Sequence of chain 41.A:
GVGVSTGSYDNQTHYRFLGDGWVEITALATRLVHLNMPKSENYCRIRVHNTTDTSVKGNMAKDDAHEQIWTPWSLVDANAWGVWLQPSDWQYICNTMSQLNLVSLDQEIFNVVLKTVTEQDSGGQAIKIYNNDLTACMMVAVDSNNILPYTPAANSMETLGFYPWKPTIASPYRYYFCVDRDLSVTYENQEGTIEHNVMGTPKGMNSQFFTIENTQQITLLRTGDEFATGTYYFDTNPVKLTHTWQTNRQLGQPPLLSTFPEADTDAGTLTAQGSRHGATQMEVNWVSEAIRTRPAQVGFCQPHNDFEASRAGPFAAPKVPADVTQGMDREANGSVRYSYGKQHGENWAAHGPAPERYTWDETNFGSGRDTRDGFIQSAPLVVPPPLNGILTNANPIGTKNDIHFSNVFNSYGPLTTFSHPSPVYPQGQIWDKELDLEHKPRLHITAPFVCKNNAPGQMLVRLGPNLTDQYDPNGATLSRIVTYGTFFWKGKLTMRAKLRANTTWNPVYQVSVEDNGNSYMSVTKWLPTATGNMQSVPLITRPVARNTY

Binding-site contacts:
Ligand atom OP1 contacts residue GLN137 of chain 41.A at 4.4 Å.
Ligand atom N6 contacts residue GLY57 of chain 41.A at 3.7 Å.
Ligand atom OP2 contacts residue TRP60 of chain 41.A at 4.4 Å.
Ligand atom O5' contacts residue PRO276 of chain 41.A at 2.8 Å.
Ligand atom C4 contacts residue TRP60 of chain 41.A at 3.5 Å (hydrophobic).
Ligand atom C1' contacts residue TRP60 of chain 41.A at 3.5 Å (hydrophobic).
Ligand atom C2' contacts residue TRP60 of chain 41.A at 4.1 Å (hydrophobic).
Ligand atom P contacts residue ASN139 of chain 41.A at 3.7 Å.
Ligand atom C4' contacts residue PRO276 of chain 41.A at 3.7 Å (hydrophobic).
Ligand atom C1' contacts residue GLN137 of chain 41.A at 4.0 Å.
Ligand atom C4' contacts residue GLN137 of chain 41.A at 4.1 Å.
Ligand atom OP2 contacts residue ARG534 of chain 41.A at 3.6 Å.
Ligand atom P contacts residue PRO276 of chain 41.A at 3.8 Å.
Ligand atom N9 contacts residue TRP60 of chain 41.A at 3.8 Å.
Ligand atom C2 contacts residue TRP60 of chain 41.A at 3.4 Å (hydrophobic).
Ligand atom O3' contacts residue GLN137 of chain 41.A at 2.0 Å (h-bond).
Ligand atom N6 contacts residue TRP60 of chain 41.A at 3.0 Å.
Ligand atom OP2 contacts residue GLN137 of chain 41.A at 3.8 Å.
Ligand atom C2' contacts residue GLN137 of chain 41.A at 2.9 Å.
Ligand atom OP1 contacts residue ASN139 of chain 41.A at 3.1 Å (h-bond).
Ligand atom C8 contacts residue TRP60 of chain 41.A at 4.4 Å (hydrophobic).
Ligand atom C3' contacts residue PRO276 of chain 41.A at 3.2 Å (hydrophobic).
Ligand atom N6 contacts residue ASP58 of chain 41.A at 4.3 Å.
Ligand atom C5 contacts residue TRP60 of chain 41.A at 3.8 Å (hydrophobic).
Ligand atom P contacts residue GLN137 of chain 41.A at 3.5 Å.
Ligand atom O4' contacts residue TRP60 of chain 41.A at 4.2 Å.
Ligand atom OP2 contacts residue PRO276 of chain 41.A at 3.9 Å.
Ligand atom N1 contacts residue TRP60 of chain 41.A at 3.5 Å.
Ligand atom N7 contacts residue TRP60 of chain 41.A at 3.9 Å.
Ligand atom C6 contacts residue TRP60 of chain 41.A at 3.4 Å (hydrophobic).
Ligand atom O5' contacts residue TRP60 of chain 41.A at 3.8 Å.
Ligand atom C3' contacts residue GLN137 of chain 41.A at 2.6 Å.
Ligand atom OP2 contacts residue ASN139 of chain 41.A at 3.3 Å (h-bond).
Ligand atom OP1 contacts residue ASN275 of chain 41.A at 4.5 Å.
Ligand atom O3' contacts residue PRO276 of chain 41.A at 3.4 Å.
Ligand atom OP1 contacts residue PRO276 of chain 41.A at 3.1 Å.
Ligand atom O5' contacts residue GLN137 of chain 41.A at 4.3 Å.
Ligand atom O3' contacts residue TRP60 of chain 41.A at 4.4 Å.
Ligand atom N3 contacts residue TRP60 of chain 41.A at 3.0 Å.
Ligand atom C5' contacts residue PRO276 of chain 41.A at 3.7 Å (hydrophobic).

A small-molecule ligand and the protein it binds are described below.
Small molecule (SMILES): N=c1ccn([C@H]2C[C@H](O[P](=O)(O)OC[C@H]3O[C@@H](n4cnc5c(N)ncnc54)C[C@@H]3O[P](=O)(O)OC[C@H]3O[C@@H](n4cnc5c(N)ncnc54)C[C@@H]3O[P](=O)(O)OC[C@H]3O[C@@H](n4cnc5c(N)ncnc54)C[C@@H]3O)[C@@H](COP(=O)=O)O2)c(=O)[nH]1